Sequence of chain 1.B:
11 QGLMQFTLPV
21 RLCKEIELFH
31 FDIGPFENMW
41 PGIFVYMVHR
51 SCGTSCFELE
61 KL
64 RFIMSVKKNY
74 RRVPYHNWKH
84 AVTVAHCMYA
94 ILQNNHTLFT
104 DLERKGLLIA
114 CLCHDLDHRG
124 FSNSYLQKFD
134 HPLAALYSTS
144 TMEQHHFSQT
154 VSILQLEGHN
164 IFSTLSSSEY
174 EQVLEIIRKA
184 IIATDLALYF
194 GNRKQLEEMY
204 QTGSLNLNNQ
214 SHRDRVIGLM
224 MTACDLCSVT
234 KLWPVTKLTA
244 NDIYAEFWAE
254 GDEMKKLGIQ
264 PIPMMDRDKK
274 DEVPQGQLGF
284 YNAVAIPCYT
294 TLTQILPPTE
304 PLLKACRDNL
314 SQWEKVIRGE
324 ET

The small molecule below binds the protein below.
Small molecule (SMILES): COc1cccc(NC(=O)Nc2ccc3nc(C)c(C)nc3c2)c1

Binding-site contacts:
Ligand atom C20 contacts residue TYR78 of chain 1.B at 4.0 Å (hydrophobic).
Ligand atom C13 contacts residue LEU189 of chain 1.B at 4.1 Å (hydrophobic).
Ligand atom O18 contacts residue PHE193 of chain 1.B at 4.1 Å.
Ligand atom C3 contacts residue LEU189 of chain 1.B at 4.1 Å (hydrophobic).
Ligand atom C7 contacts residue ILE246 of chain 1.B at 3.7 Å (hydrophobic).
Ligand atom C22 contacts residue VAL287 of chain 1.B at 4.1 Å (hydrophobic).
Ligand atom C8 contacts residue PHE250 of chain 1.B at 4.0 Å (hydrophobic).
Ligand atom C21 contacts residue SER231 of chain 1.B at 4.1 Å.
Ligand atom C17 contacts residue PHE193 of chain 1.B at 4.0 Å (hydrophobic).
Ligand atom C6 contacts residue PHE283 of chain 1.B at 4.0 Å (hydrophobic).
Ligand atom N1 contacts residue PHE283 of chain 1.B at 3.7 Å.
Ligand atom C21 contacts residue ILE246 of chain 1.B at 3.5 Å (hydrophobic).
Ligand atom C15 contacts residue PHE250 of chain 1.B at 4.0 Å (hydrophobic).
Ligand atom C23 contacts residue PHE193 of chain 1.B at 4.0 Å (hydrophobic).
Ligand atom C8 contacts residue PHE283 of chain 1.B at 3.5 Å (hydrophobic).
Ligand atom C20 contacts residue SER231 of chain 1.B at 4.0 Å.
Ligand atom C11 contacts residue PHE250 of chain 1.B at 3.9 Å (hydrophobic).
Ligand atom C6 contacts residue ILE246 of chain 1.B at 3.5 Å (hydrophobic).
Ligand atom O12 contacts residue PHE283 of chain 1.B at 4.1 Å.
Ligand atom N1 contacts residue LEU229 of chain 1.B at 4.1 Å.
Ligand atom C7 contacts residue PHE283 of chain 1.B at 3.9 Å (hydrophobic).
Ligand atom C20 contacts residue ILE246 of chain 1.B at 3.2 Å (hydrophobic).
Ligand atom N9 contacts residue LEU189 of chain 1.B at 4.1 Å.
Ligand atom C7 contacts residue GLN280 of chain 1.B at 3.9 Å.
Ligand atom C16 contacts residue PHE250 of chain 1.B at 4.1 Å (hydrophobic).
Ligand atom C5 contacts residue PHE283 of chain 1.B at 3.6 Å (hydrophobic).
Ligand atom C4 contacts residue PHE283 of chain 1.B at 3.5 Å (hydrophobic).
Ligand atom N2 contacts residue GLN280 of chain 1.B at 2.9 Å (h-bond).
Ligand atom C16 contacts residue PHE283 of chain 1.B at 3.4 Å (hydrophobic).
Ligand atom C16 contacts residue MET267 of chain 1.B at 3.4 Å (hydrophobic).
Ligand atom C15 contacts residue MET267 of chain 1.B at 4.0 Å (hydrophobic).
Ligand atom C11 contacts residue PHE283 of chain 1.B at 3.6 Å (hydrophobic).
Ligand atom N10 contacts residue LEU189 of chain 1.B at 3.5 Å.
Ligand atom C15 contacts residue PHE283 of chain 1.B at 3.4 Å (hydrophobic).
Ligand atom C21 contacts residue GLN280 of chain 1.B at 3.4 Å.
Ligand atom C5 contacts residue GLN280 of chain 1.B at 3.7 Å.
Ligand atom N2 contacts residue PHE283 of chain 1.B at 3.8 Å.
Ligand atom O12 contacts residue MET267 of chain 1.B at 3.8 Å.
Ligand atom C15 contacts residue GLN280 of chain 1.B at 3.5 Å.
Ligand atom C21 contacts residue VAL232 of chain 1.B at 3.8 Å (hydrophobic).